Binding-site contacts:
Ligand atom C5 contacts residue THR206 of chain 1.E at 4.1 Å.
Ligand atom C8 contacts residue PRO208 of chain 1.E at 3.9 Å (hydrophobic).
Ligand atom C8 contacts residue ASN204 of chain 1.E at 4.2 Å.
Ligand atom C5 contacts residue ASN204 of chain 1.E at 3.7 Å.
Ligand atom C8 contacts residue SER244 of chain 1.E at 3.4 Å.
Ligand atom C7 contacts residue HIS321 of chain 1.E at 4.4 Å.
Ligand atom C1 contacts residue ASN204 of chain 1.E at 1.4 Å.
Ligand atom O5 contacts residue ASN204 of chain 1.E at 2.4 Å (h-bond).
Ligand atom O7 contacts residue ASN204 of chain 1.E at 2.8 Å (h-bond).
Ligand atom O7 contacts residue HIS321 of chain 1.E at 3.5 Å (h-bond).
Ligand atom N2 contacts residue ASN204 of chain 1.E at 2.8 Å (h-bond).
Ligand atom C8 contacts residue GLY207 of chain 1.E at 4.3 Å.
Ligand atom C3 contacts residue ASN204 of chain 1.E at 3.8 Å.
Ligand atom C4 contacts residue ASN204 of chain 1.E at 4.2 Å.
Ligand atom C8 contacts residue ILE247 of chain 1.E at 4.5 Å (hydrophobic).
Ligand atom C8 contacts residue GLU62 of chain 1.E at 3.9 Å.
Ligand atom C2 contacts residue ASN204 of chain 1.E at 2.4 Å.
Ligand atom O5 contacts residue THR206 of chain 1.E at 4.0 Å.
Ligand atom C1 contacts residue THR206 of chain 1.E at 3.7 Å.
Ligand atom N2 contacts residue THR206 of chain 1.E at 4.1 Å.
Ligand atom C3 contacts residue THR206 of chain 1.E at 4.3 Å.
Ligand atom C2 contacts residue THR206 of chain 1.E at 4.3 Å.
Ligand atom C7 contacts residue ASN204 of chain 1.E at 3.0 Å.

The protein below binds the small molecule below.
Small molecule (SMILES): CC(=O)N[C@H]1[C@H](O[C@H]2[C@H](O)[C@@H](NC(C)=O)CO[C@@H]2CO)O[C@H](CO)[C@@H](O[C@@H]2O[C@H](CO)[C@@H](O)[C@H](O)[C@@H]2O)[C@@H]1O

Sequence of chain 1.E:
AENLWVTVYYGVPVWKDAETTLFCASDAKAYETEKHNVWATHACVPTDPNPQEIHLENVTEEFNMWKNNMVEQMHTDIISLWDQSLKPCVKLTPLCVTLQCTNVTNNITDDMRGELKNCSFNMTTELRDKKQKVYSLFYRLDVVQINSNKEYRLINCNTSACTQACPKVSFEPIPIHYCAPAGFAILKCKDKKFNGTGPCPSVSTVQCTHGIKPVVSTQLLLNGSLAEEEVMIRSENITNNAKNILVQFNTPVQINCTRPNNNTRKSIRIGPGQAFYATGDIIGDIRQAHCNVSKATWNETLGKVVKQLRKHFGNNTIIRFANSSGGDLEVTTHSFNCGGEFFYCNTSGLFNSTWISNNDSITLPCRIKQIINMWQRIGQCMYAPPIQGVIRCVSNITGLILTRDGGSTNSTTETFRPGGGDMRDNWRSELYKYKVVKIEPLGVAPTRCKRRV